Binding-site contacts:
Ligand atom C1 contacts residue TYR1212 of chain 1.A at 4.4 Å (hydrophobic).
Ligand atom C7 contacts residue VAL1210 of chain 1.A at 3.9 Å (hydrophobic).
Ligand atom N2 contacts residue ASN1214 of chain 1.A at 2.9 Å (h-bond).
Ligand atom O4 contacts residue VAL1210 of chain 1.A at 3.9 Å.
Ligand atom C8 contacts residue VAL1209 of chain 1.A at 3.9 Å (hydrophobic).
Ligand atom C2 contacts residue ASN1214 of chain 1.A at 2.4 Å.
Ligand atom C8 contacts residue ASN1214 of chain 1.A at 4.2 Å.
Ligand atom C4 contacts residue ASN1214 of chain 1.A at 4.2 Å.
Ligand atom C7 contacts residue ASN1214 of chain 1.A at 3.2 Å.
Ligand atom C5 contacts residue ASN1214 of chain 1.A at 3.6 Å.
Ligand atom C3 contacts residue ASN1214 of chain 1.A at 3.8 Å.
Ligand atom C1 contacts residue ASN1214 of chain 1.A at 1.4 Å.
Ligand atom O7 contacts residue VAL1210 of chain 1.A at 3.5 Å.
Ligand atom O5 contacts residue ASN1214 of chain 1.A at 2.4 Å (h-bond).
Ligand atom O7 contacts residue ASN1214 of chain 1.A at 3.2 Å (h-bond).
Ligand atom C8 contacts residue VAL1210 of chain 1.A at 3.5 Å (hydrophobic).

Sequence of chain 1.A:
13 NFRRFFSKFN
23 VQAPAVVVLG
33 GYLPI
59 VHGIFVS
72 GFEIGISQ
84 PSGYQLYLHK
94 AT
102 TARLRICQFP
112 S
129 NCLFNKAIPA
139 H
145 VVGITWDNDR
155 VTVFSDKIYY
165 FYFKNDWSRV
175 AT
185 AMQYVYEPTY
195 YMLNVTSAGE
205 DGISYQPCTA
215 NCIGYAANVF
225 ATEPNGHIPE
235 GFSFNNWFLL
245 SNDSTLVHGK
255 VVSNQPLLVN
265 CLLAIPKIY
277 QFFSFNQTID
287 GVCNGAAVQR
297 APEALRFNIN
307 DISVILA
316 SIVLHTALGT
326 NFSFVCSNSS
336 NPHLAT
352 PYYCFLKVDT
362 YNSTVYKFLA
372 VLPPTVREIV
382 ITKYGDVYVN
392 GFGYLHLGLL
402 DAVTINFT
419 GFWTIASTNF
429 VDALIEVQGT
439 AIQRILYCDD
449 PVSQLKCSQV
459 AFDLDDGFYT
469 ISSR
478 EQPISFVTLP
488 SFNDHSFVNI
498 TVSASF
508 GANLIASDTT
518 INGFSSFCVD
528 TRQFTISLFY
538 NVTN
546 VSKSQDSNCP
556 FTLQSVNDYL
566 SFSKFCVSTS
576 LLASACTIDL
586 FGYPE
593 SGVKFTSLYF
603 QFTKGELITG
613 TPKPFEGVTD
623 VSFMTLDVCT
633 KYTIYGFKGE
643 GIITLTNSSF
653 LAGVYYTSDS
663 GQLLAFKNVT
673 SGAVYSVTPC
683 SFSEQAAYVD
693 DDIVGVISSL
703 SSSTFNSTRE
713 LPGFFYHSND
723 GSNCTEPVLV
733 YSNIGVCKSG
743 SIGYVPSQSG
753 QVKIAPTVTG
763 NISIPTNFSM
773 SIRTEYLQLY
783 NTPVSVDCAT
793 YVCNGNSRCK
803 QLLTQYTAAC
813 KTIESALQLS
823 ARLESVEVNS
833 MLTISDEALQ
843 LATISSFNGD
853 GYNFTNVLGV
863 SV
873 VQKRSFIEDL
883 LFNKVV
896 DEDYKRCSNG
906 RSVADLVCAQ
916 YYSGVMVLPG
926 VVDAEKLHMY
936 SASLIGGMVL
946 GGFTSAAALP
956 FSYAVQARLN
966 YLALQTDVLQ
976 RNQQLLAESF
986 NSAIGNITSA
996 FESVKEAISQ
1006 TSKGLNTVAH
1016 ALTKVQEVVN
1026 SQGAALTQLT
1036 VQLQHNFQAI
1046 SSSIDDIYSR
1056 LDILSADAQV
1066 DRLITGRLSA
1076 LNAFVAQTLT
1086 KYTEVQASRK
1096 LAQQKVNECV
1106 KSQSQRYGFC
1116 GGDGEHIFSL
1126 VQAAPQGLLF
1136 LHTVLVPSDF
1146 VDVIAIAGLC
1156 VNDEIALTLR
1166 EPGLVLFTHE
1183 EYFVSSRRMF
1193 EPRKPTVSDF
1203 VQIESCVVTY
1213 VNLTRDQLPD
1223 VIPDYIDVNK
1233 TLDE

The small molecule below binds the protein below.
Small molecule (SMILES): CC(=O)N[C@H]1[C@H](O[C@H]2[C@H](O)[C@@H](NC(C)=O)CO[C@@H]2CO)O[C@H](CO)[C@@H](O)[C@@H]1O